Binding-site contacts:
Ligand atom O5 contacts residue NAG1 of chain 12.L at 4.2 Å.
Ligand atom O5 contacts residue ASN77 of chain 12.F at 2.4 Å (h-bond).
Ligand atom O7 contacts residue ASN77 of chain 12.F at 2.3 Å (h-bond).
Ligand atom C5 contacts residue ASN77 of chain 12.F at 3.7 Å.
Ligand atom C4 contacts residue ASN77 of chain 12.F at 4.2 Å.
Ligand atom C3 contacts residue ASN77 of chain 12.F at 3.7 Å.
Ligand atom C2 contacts residue NAG1 of chain 12.L at 4.3 Å.
Ligand atom C7 contacts residue NAG1 of chain 12.L at 4.3 Å.
Ligand atom C6 contacts residue THR94 of chain 12.F at 4.0 Å.
Ligand atom O5 contacts residue THR94 of chain 12.F at 3.8 Å.
Ligand atom C5 contacts residue NAG1 of chain 12.L at 4.5 Å.
Ligand atom C1 contacts residue NAG1 of chain 12.L at 3.4 Å.
Ligand atom N2 contacts residue ASN77 of chain 12.F at 2.8 Å (h-bond).
Ligand atom C2 contacts residue ASN77 of chain 12.F at 2.3 Å.
Ligand atom N2 contacts residue NAG1 of chain 12.L at 4.2 Å.
Ligand atom O6 contacts residue THR94 of chain 12.F at 4.0 Å.
Ligand atom C1 contacts residue ASN77 of chain 12.F at 1.5 Å.
Ligand atom C7 contacts residue ASN77 of chain 12.F at 2.7 Å.
Ligand atom C8 contacts residue NAG1 of chain 12.L at 4.3 Å.
Ligand atom C8 contacts residue ASN77 of chain 12.F at 4.1 Å.

The small molecule below binds the protein below.
Small molecule (SMILES): CC(=O)N[C@H]1[C@H](O[C@H]2[C@H](O)[C@@H](NC(C)=O)CO[C@@H]2CO)O[C@H](CO)[C@@H](O)[C@@H]1O

Sequence of chain 12.F:
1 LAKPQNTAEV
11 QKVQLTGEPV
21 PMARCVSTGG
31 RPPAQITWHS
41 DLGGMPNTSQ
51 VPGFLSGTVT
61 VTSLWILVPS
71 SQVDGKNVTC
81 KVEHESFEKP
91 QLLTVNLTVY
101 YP